Binding-site contacts:
Ligand atom O5 contacts residue ASN175 of chain 1.C at 2.3 Å (h-bond).
Ligand atom O7 contacts residue TYR240 of chain 1.C at 4.3 Å.
Ligand atom O6 contacts residue TYR240 of chain 1.C at 3.2 Å (h-bond).
Ligand atom C6 contacts residue PHE220 of chain 1.C at 3.9 Å (hydrophobic).
Ligand atom C6 contacts residue GLN222 of chain 1.C at 4.4 Å.
Ligand atom C3 contacts residue ASN175 of chain 1.C at 3.8 Å.
Ligand atom O5 contacts residue TYR240 of chain 1.C at 4.2 Å.
Ligand atom C8 contacts residue ILE242 of chain 1.C at 3.7 Å (hydrophobic).
Ligand atom C7 contacts residue ILE242 of chain 1.C at 4.3 Å (hydrophobic).
Ligand atom C5 contacts residue ASN175 of chain 1.C at 3.6 Å.
Ligand atom C1 contacts residue ASN175 of chain 1.C at 1.4 Å.
Ligand atom C7 contacts residue ASN175 of chain 1.C at 3.5 Å.
Ligand atom C1 contacts residue TYR240 of chain 1.C at 4.2 Å (hydrophobic).
Ligand atom N2 contacts residue ASN175 of chain 1.C at 3.0 Å (h-bond).
Ligand atom O7 contacts residue ASN175 of chain 1.C at 3.5 Å (h-bond).
Ligand atom C8 contacts residue GLU218 of chain 1.C at 3.9 Å.
Ligand atom C5 contacts residue TYR240 of chain 1.C at 3.8 Å (hydrophobic).
Ligand atom C4 contacts residue ASN175 of chain 1.C at 4.2 Å.
Ligand atom C2 contacts residue ASN175 of chain 1.C at 2.5 Å.
Ligand atom N2 contacts residue ILE242 of chain 1.C at 4.3 Å.
Ligand atom O6 contacts residue PHE220 of chain 1.C at 3.5 Å.
Ligand atom C6 contacts residue TYR240 of chain 1.C at 4.2 Å (hydrophobic).

Sequence of chain 1.C:
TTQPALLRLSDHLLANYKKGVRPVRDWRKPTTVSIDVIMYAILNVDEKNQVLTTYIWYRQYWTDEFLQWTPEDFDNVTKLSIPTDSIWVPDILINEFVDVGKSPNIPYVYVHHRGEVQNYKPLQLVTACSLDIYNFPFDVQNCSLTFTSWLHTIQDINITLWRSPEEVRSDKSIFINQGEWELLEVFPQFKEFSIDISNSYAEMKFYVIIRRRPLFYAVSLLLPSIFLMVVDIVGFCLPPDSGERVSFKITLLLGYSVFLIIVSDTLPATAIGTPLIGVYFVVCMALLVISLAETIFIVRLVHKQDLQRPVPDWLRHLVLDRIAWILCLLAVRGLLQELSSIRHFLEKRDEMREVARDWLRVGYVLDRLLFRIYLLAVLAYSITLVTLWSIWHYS

This small molecule binds to this protein.
Small molecule (SMILES): CC(=O)N[C@H]1[C@H](O[C@H]2[C@H](O)[C@@H](NC(C)=O)CO[C@@H]2CO)O[C@H](CO)[C@@H](O)[C@@H]1O